Sequence of chain 1.A:
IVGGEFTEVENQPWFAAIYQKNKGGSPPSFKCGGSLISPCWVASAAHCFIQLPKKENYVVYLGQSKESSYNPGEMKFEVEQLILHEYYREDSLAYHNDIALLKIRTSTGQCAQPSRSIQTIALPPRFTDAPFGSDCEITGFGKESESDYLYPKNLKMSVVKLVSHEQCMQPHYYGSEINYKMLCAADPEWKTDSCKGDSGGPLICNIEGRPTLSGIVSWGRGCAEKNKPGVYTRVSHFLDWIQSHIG

Binding-site contacts:
Ligand atom C6 contacts residue LYS196 of chain 1.A at 4.3 Å.
Ligand atom N2 contacts residue SER194 of chain 1.A at 3.5 Å (h-bond).
Ligand atom C2 contacts residue SER218 of chain 1.A at 4.2 Å.
Ligand atom C4 contacts residue SER194 of chain 1.A at 3.4 Å.
Ligand atom C5 contacts residue TRP219 of chain 1.A at 3.9 Å (hydrophobic).
Ligand atom N3 contacts residue ASP193 of chain 1.A at 2.6 Å (salt-bridge).
Ligand atom C4 contacts residue GLY222 of chain 1.A at 4.1 Å.
Ligand atom C2 contacts residue VAL217 of chain 1.A at 3.4 Å (hydrophobic).
Ligand atom N3 contacts residue GLY230 of chain 1.A at 3.3 Å.
Ligand atom C2 contacts residue TRP219 of chain 1.A at 3.8 Å (hydrophobic).
Ligand atom C7 contacts residue GLY230 of chain 1.A at 3.9 Å.
Ligand atom C3 contacts residue TRP219 of chain 1.A at 3.4 Å (hydrophobic).
Ligand atom C7 contacts residue SER194 of chain 1.A at 2.9 Å.
Ligand atom C7 contacts residue GLY222 of chain 1.A at 3.7 Å.
Ligand atom C4 contacts residue GLY220 of chain 1.A at 3.9 Å.
Ligand atom C5 contacts residue GLY222 of chain 1.A at 3.5 Å.
Ligand atom N3 contacts residue SER194 of chain 1.A at 2.6 Å (h-bond).
Ligand atom C4 contacts residue CYS195 of chain 1.A at 4.3 Å (hydrophobic).
Ligand atom C6 contacts residue GLY220 of chain 1.A at 4.0 Å.
Ligand atom C1 contacts residue CYS195 of chain 1.A at 4.2 Å (hydrophobic).
Ligand atom C6 contacts residue TRP219 of chain 1.A at 4.1 Å (hydrophobic).
Ligand atom C1 contacts residue SER199 of chain 1.A at 4.2 Å.
Ligand atom N2 contacts residue GLY222 of chain 1.A at 2.6 Å (h-bond).
Ligand atom C7 contacts residue ASP193 of chain 1.A at 3.3 Å.
Ligand atom N2 contacts residue CYS223 of chain 1.A at 3.6 Å.
Ligand atom N1 contacts residue SER218 of chain 1.A at 3.9 Å.
Ligand atom C7 contacts residue TRP219 of chain 1.A at 3.9 Å (hydrophobic).
Ligand atom N1 contacts residue SER199 of chain 1.A at 3.2 Å (h-bond).
Ligand atom N2 contacts residue ASP193 of chain 1.A at 2.9 Å (salt-bridge).
Ligand atom C5 contacts residue GLY220 of chain 1.A at 3.7 Å.
Ligand atom N2 contacts residue GLY220 of chain 1.A at 3.9 Å.
Ligand atom C7 contacts residue GLY220 of chain 1.A at 4.2 Å.
Ligand atom C3 contacts residue SER194 of chain 1.A at 3.4 Å.
Ligand atom C2 contacts residue CYS195 of chain 1.A at 4.2 Å (hydrophobic).
Ligand atom C1 contacts residue SO41 of chain 1.C at 4.2 Å.
Ligand atom C4 contacts residue TRP219 of chain 1.A at 3.5 Å (hydrophobic).
Ligand atom C3 contacts residue VAL217 of chain 1.A at 3.8 Å (hydrophobic).
Ligand atom N1 contacts residue SO41 of chain 1.C at 2.8 Å (h-bond).
Ligand atom C5 contacts residue SER194 of chain 1.A at 4.2 Å.
Ligand atom C1 contacts residue TRP219 of chain 1.A at 3.9 Å (hydrophobic).

This protein binds this small molecule.
Small molecule (SMILES): NC(=[NH2+])c1ccc(N)cc1